Binding-site contacts:
Ligand atom C4 contacts residue ASN83 of chain 2.A at 4.1 Å.
Ligand atom O4 contacts residue TYR97 of chain 1.A at 2.8 Å (h-bond).
Ligand atom O3 contacts residue GLN89 of chain 1.A at 3.1 Å (h-bond).
Ligand atom C4 contacts residue TYR97 of chain 1.A at 3.7 Å (hydrophobic).
Ligand atom O3 contacts residue TYR97 of chain 1.A at 3.4 Å (h-bond).
Ligand atom C2 contacts residue ASN93 of chain 1.A at 4.0 Å.
Ligand atom C3 contacts residue PO41 of chain 1.I at 3.8 Å.
Ligand atom C4 contacts residue ASN93 of chain 1.A at 4.1 Å.
Ligand atom C2 contacts residue ASN83 of chain 2.A at 3.9 Å.
Ligand atom C2 contacts residue PO41 of chain 1.I at 4.1 Å.
Ligand atom C1 contacts residue ASN107 of chain 2.A at 3.9 Å.
Ligand atom C3 contacts residue TYR97 of chain 1.A at 4.1 Å (hydrophobic).
Ligand atom C4 contacts residue VAL95 of chain 1.A at 4.0 Å (hydrophobic).
Ligand atom C5 contacts residue ASN83 of chain 2.A at 3.6 Å.
Ligand atom O4 contacts residue ALA100 of chain 2.A at 4.1 Å.
Ligand atom O5 contacts residue ASN93 of chain 1.A at 3.2 Å (h-bond).
Ligand atom O2 contacts residue GLN89 of chain 1.A at 3.4 Å (h-bond).
Ligand atom C6 contacts residue ALA100 of chain 2.A at 4.2 Å (hydrophobic).
Ligand atom O6 contacts residue ASN83 of chain 2.A at 4.3 Å.
Ligand atom C6 contacts residue ASN83 of chain 2.A at 4.1 Å.
Ligand atom C6 contacts residue ASN93 of chain 1.A at 4.0 Å.
Ligand atom O4 contacts residue VAL95 of chain 1.A at 4.1 Å.
Ligand atom C2 contacts residue ASP91 of chain 1.A at 3.5 Å.
Ligand atom O4 contacts residue ASN83 of chain 2.A at 3.2 Å.
Ligand atom O3 contacts residue PO41 of chain 1.I at 3.0 Å (h-bond).
Ligand atom C2 contacts residue GLN89 of chain 1.A at 4.3 Å.
Ligand atom O2 contacts residue ASN107 of chain 2.A at 3.8 Å.
Ligand atom O4 contacts residue ASN107 of chain 2.A at 3.4 Å (h-bond).
Ligand atom C3 contacts residue ASN83 of chain 2.A at 4.2 Å.
Ligand atom C3 contacts residue GLN89 of chain 1.A at 4.0 Å.
Ligand atom C6 contacts residue ALA103 of chain 2.A at 4.0 Å (hydrophobic).
Ligand atom O6 contacts residue ALA103 of chain 2.A at 4.2 Å.
Ligand atom O2 contacts residue ASN93 of chain 1.A at 3.1 Å (h-bond).
Ligand atom C1 contacts residue ASN93 of chain 1.A at 3.9 Å.
Ligand atom O2 contacts residue ASP91 of chain 1.A at 2.7 Å (salt-bridge).
Ligand atom O2 contacts residue ASN83 of chain 2.A at 3.0 Å (h-bond).
Ligand atom C5 contacts residue ASN93 of chain 1.A at 3.9 Å.
Ligand atom O3 contacts residue ASN83 of chain 2.A at 4.3 Å.
Ligand atom C4 contacts residue GLN89 of chain 1.A at 4.3 Å.
Ligand atom O3 contacts residue ASP91 of chain 1.A at 4.0 Å.

This protein binds this small molecule.
Small molecule (SMILES): O=C1O[C@H](CO)[C@@H](O)[C@H](O[C@H]2O[C@H](CO)[C@@H](O)[C@H](O)[C@@H]2O)[C@@H]1O

Sequence of chain 1.A:
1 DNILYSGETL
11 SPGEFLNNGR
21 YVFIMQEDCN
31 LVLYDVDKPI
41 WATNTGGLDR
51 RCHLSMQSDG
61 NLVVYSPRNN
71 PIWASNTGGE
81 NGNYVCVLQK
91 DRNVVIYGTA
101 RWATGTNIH

Sequence of chain 2.A:
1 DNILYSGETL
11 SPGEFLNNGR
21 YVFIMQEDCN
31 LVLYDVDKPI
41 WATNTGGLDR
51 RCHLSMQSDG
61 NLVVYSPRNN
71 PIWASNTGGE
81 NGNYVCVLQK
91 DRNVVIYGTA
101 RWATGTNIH